A small-molecule ligand and the protein it binds are described below.
Small molecule (SMILES): N[C@@H](Cc1c[nH]c[nH+]1)C(=O)O

Sequence of chain 2.B:
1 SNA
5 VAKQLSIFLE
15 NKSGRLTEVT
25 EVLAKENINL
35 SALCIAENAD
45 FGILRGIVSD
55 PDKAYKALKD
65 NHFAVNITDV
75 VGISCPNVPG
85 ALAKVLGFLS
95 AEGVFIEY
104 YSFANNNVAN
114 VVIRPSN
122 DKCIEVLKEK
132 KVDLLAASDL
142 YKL

Binding-site contacts:
Ligand atom NE2 contacts residue SER105 of chain 2.B at 3.0 Å (h-bond).
Ligand atom CB contacts residue ALA112 of chain 2.B at 3.5 Å (hydrophobic).
Ligand atom O contacts residue VAL82 of chain 2.B at 3.5 Å (h-bond).
Ligand atom O contacts residue LEU34 of chain 1.B at 3.0 Å (h-bond).
Ligand atom C contacts residue ASN33 of chain 1.B at 4.0 Å.
Ligand atom O contacts residue ASN33 of chain 1.B at 3.5 Å (h-bond).
Ligand atom N contacts residue ASN33 of chain 1.B at 3.2 Å (h-bond).
Ligand atom CE1 contacts residue LEU34 of chain 1.B at 3.3 Å (hydrophobic).
Ligand atom CD2 contacts residue LEU34 of chain 1.B at 3.9 Å (hydrophobic).
Ligand atom ND1 contacts residue ALA107 of chain 2.B at 4.1 Å.
Ligand atom CG contacts residue LEU34 of chain 1.B at 3.9 Å (hydrophobic).
Ligand atom OXT contacts residue VAL82 of chain 2.B at 3.1 Å (h-bond).
Ligand atom ND1 contacts residue LEU34 of chain 1.B at 3.1 Å (h-bond).
Ligand atom OXT contacts residue GLY84 of chain 2.B at 3.9 Å.
Ligand atom CA contacts residue VAL82 of chain 2.B at 3.4 Å (hydrophobic).
Ligand atom OXT contacts residue ALA85 of chain 2.B at 3.5 Å (h-bond).
Ligand atom C contacts residue VAL82 of chain 2.B at 3.1 Å (hydrophobic).
Ligand atom CE1 contacts residue ALA112 of chain 2.B at 3.7 Å (hydrophobic).
Ligand atom NE2 contacts residue LEU34 of chain 1.B at 3.8 Å.
Ligand atom CE1 contacts residue ALA107 of chain 2.B at 3.7 Å (hydrophobic).
Ligand atom C contacts residue LEU34 of chain 1.B at 4.1 Å (hydrophobic).
Ligand atom ND1 contacts residue ALA112 of chain 2.B at 3.0 Å.
Ligand atom CD2 contacts residue ALA112 of chain 2.B at 4.0 Å (hydrophobic).
Ligand atom CA contacts residue ASN33 of chain 1.B at 3.9 Å.
Ligand atom O contacts residue PRO83 of chain 2.B at 3.8 Å.
Ligand atom CA contacts residue PRO80 of chain 2.B at 3.8 Å (hydrophobic).
Ligand atom ND1 contacts residue ASN81 of chain 2.B at 3.8 Å.
Ligand atom CD2 contacts residue SER105 of chain 2.B at 3.9 Å.
Ligand atom CE1 contacts residue SER105 of chain 2.B at 3.8 Å.
Ligand atom N contacts residue VAL82 of chain 2.B at 4.0 Å.
Ligand atom CB contacts residue PRO80 of chain 2.B at 3.8 Å (hydrophobic).
Ligand atom CE1 contacts residue SER35 of chain 1.B at 4.0 Å.
Ligand atom N contacts residue ASN81 of chain 2.B at 2.7 Å (h-bond).
Ligand atom OXT contacts residue LEU86 of chain 2.B at 3.0 Å (h-bond).
Ligand atom N contacts residue LEU34 of chain 1.B at 2.9 Å (h-bond).
Ligand atom CE1 contacts residue PHE106 of chain 2.B at 3.8 Å (hydrophobic).
Ligand atom CD2 contacts residue LEU86 of chain 2.B at 3.6 Å (hydrophobic).
Ligand atom CG contacts residue ALA112 of chain 2.B at 3.3 Å (hydrophobic).
Ligand atom CB contacts residue CYS79 of chain 2.B at 3.9 Å (hydrophobic).
Ligand atom CA contacts residue ASN81 of chain 2.B at 3.7 Å.

Sequence of chain 1.B:
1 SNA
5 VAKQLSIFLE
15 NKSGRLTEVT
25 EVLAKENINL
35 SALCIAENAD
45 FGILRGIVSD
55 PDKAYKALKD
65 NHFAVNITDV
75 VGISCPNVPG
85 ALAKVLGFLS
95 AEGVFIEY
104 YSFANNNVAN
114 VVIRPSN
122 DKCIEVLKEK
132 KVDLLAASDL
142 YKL